Binding-site contacts:
Ligand atom F1 contacts residue PHE328 of chain 1.A at 3.8 Å.
Ligand atom C8 contacts residue ARG216 of chain 1.A at 3.5 Å.
Ligand atom C6 contacts residue ARG216 of chain 1.A at 3.8 Å.
Ligand atom C4 contacts residue LEU217 of chain 1.A at 3.9 Å (hydrophobic).
Ligand atom F1 contacts residue ALA87 of chain 1.A at 3.3 Å.
Ligand atom N17 contacts residue PHE219 of chain 1.A at 3.1 Å (h-bond).
Ligand atom C28 contacts residue PHE283 of chain 1.A at 3.6 Å (hydrophobic).
Ligand atom N17 contacts residue SER218 of chain 1.A at 3.8 Å.
Ligand atom C24 contacts residue PHE324 of chain 1.A at 3.6 Å (hydrophobic).
Ligand atom N15 contacts residue PHE219 of chain 1.A at 3.7 Å.
Ligand atom N25 contacts residue PHE324 of chain 1.A at 3.7 Å.
Ligand atom C4 contacts residue ASN322 of chain 1.A at 3.8 Å.
Ligand atom O20 contacts residue SER220 of chain 1.A at 3.0 Å (h-bond).
Ligand atom C16 contacts residue LEU217 of chain 1.A at 3.8 Å (hydrophobic).
Ligand atom C8 contacts residue LEU330 of chain 1.A at 3.7 Å (hydrophobic).
Ligand atom C24 contacts residue ASN322 of chain 1.A at 3.9 Å.
Ligand atom C4 contacts residue ARG216 of chain 1.A at 3.8 Å.
Ligand atom C28 contacts residue PHE324 of chain 1.A at 3.8 Å (hydrophobic).
Ligand atom C13 contacts residue ARG216 of chain 1.A at 3.5 Å.
Ligand atom C27 contacts residue PHE283 of chain 1.A at 3.9 Å (hydrophobic).
Ligand atom N15 contacts residue LEU217 of chain 1.A at 2.8 Å (h-bond).
Ligand atom C7 contacts residue ASN322 of chain 1.A at 3.6 Å.
Ligand atom C14 contacts residue LEU217 of chain 1.A at 3.5 Å (hydrophobic).
Ligand atom N18 contacts residue TYR276 of chain 1.A at 3.8 Å.
Ligand atom C14 contacts residue ASN322 of chain 1.A at 3.5 Å.
Ligand atom C14 contacts residue ILE325 of chain 1.A at 3.8 Å (hydrophobic).
Ligand atom F1 contacts residue ASN322 of chain 1.A at 3.2 Å.
Ligand atom C21 contacts residue GLU223 of chain 1.A at 3.5 Å.
Ligand atom C22 contacts residue PHE324 of chain 1.A at 3.9 Å (hydrophobic).
Ligand atom C12 contacts residue ARG216 of chain 1.A at 3.8 Å.
Ligand atom C3 contacts residue ASN322 of chain 1.A at 3.1 Å.
Ligand atom C7 contacts residue PHE328 of chain 1.A at 3.8 Å (hydrophobic).
Ligand atom C9 contacts residue LEU330 of chain 1.A at 3.8 Å (hydrophobic).
Ligand atom N25 contacts residue ASN322 of chain 1.A at 3.0 Å (h-bond).
Ligand atom F1 contacts residue ILE325 of chain 1.A at 3.5 Å.
Ligand atom C2 contacts residue ASN322 of chain 1.A at 3.0 Å.
Ligand atom C5 contacts residue ARG216 of chain 1.A at 3.3 Å.
Ligand atom O20 contacts residue PHE219 of chain 1.A at 3.1 Å.
Ligand atom C13 contacts residue PHE328 of chain 1.A at 3.5 Å (hydrophobic).
Ligand atom N23 contacts residue PHE324 of chain 1.A at 3.7 Å.

This protein binds this small molecule.
Small molecule (SMILES): CCCc1cc(=O)n2nc(NCc3ccc(-c4ccccc4)cc3F)nc2[nH]1

Sequence of chain 1.A:
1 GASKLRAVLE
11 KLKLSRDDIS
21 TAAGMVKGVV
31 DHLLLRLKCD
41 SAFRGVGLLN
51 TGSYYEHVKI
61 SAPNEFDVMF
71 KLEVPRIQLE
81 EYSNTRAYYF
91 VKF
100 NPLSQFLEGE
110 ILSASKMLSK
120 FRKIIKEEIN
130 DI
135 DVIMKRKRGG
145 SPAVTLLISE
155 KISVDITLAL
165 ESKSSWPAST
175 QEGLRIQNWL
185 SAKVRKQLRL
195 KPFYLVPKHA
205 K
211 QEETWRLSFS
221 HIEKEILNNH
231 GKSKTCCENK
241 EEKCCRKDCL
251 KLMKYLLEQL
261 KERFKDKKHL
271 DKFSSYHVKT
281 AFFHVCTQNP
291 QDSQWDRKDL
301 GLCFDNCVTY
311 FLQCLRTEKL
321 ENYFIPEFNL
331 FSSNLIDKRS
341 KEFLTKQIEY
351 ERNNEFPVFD